Binding-site contacts:
Ligand atom C20 contacts residue MET225 of chain 1.PA at 3.6 Å (hydrophobic).
Ligand atom C12 contacts residue PHE224 of chain 1.PA at 3.7 Å (hydrophobic).
Ligand atom C20 contacts residue ALA52 of chain 1.PA at 3.8 Å (hydrophobic).
Ligand atom CM2 contacts residue ASP47 of chain 1.C at 3.3 Å.
Ligand atom C16 contacts residue ASP51 of chain 1.PA at 3.6 Å.
Ligand atom C27 contacts residue LEU14 of chain 1.PA at 4.0 Å (hydrophobic).
Ligand atom O4 contacts residue ARG274 of chain 1.PA at 3.8 Å.
Ligand atom C15 contacts residue PHE224 of chain 1.PA at 3.6 Å (hydrophobic).
Ligand atom CM5 contacts residue ARG54 of chain 1.C at 3.9 Å.
Ligand atom C8 contacts residue PHE224 of chain 1.PA at 3.4 Å (hydrophobic).
Ligand atom C11 contacts residue PHE224 of chain 1.PA at 3.9 Å (hydrophobic).
Ligand atom C19 contacts residue ALA52 of chain 1.PA at 3.6 Å (hydrophobic).
Ligand atom C31 contacts residue ILE11 of chain 1.PA at 4.0 Å (hydrophobic).
Ligand atom C21 contacts residue ALA18 of chain 1.PA at 3.9 Å (hydrophobic).
Ligand atom C28 contacts residue LEU14 of chain 1.PA at 3.6 Å (hydrophobic).
Ligand atom C7 contacts residue PHE224 of chain 1.PA at 4.0 Å (hydrophobic).
Ligand atom C5 contacts residue ARG274 of chain 1.PA at 3.4 Å.
Ligand atom C15 contacts residue LEU55 of chain 1.PA at 3.8 Å (hydrophobic).
Ligand atom C13 contacts residue THR21 of chain 1.PA at 3.9 Å.
Ligand atom C10 contacts residue VAL52 of chain 1.C at 3.7 Å (hydrophobic).
Ligand atom C13 contacts residue ASP51 of chain 1.PA at 3.5 Å.
Ligand atom C15 contacts residue TRP23 of chain 1.C at 3.7 Å (hydrophobic).
Ligand atom CM5 contacts residue ARG274 of chain 1.PA at 4.0 Å.
Ligand atom C7 contacts residue TYR228 of chain 1.PA at 4.0 Å (hydrophobic).
Ligand atom C3 contacts residue ARG274 of chain 1.PA at 3.8 Å.
Ligand atom CM3 contacts residue MET164 of chain 1.P at 3.7 Å (hydrophobic).
Ligand atom C6 contacts residue ARG274 of chain 1.PA at 3.7 Å.
Ligand atom C22 contacts residue MET225 of chain 1.PA at 3.7 Å (hydrophobic).
Ligand atom C21 contacts residue MET225 of chain 1.PA at 3.5 Å (hydrophobic).
Ligand atom C11 contacts residue ARG25 of chain 1.PA at 3.8 Å.
Ligand atom C23 contacts residue ALA52 of chain 1.PA at 3.5 Å (hydrophobic).
Ligand atom C1 contacts residue ARG274 of chain 1.PA at 4.0 Å.
Ligand atom C9 contacts residue ARG25 of chain 1.PA at 3.9 Å.
Ligand atom C4 contacts residue ARG274 of chain 1.PA at 3.4 Å.
Ligand atom C30 contacts residue LEU14 of chain 1.PA at 4.0 Å (hydrophobic).
Ligand atom C27 contacts residue LEU15 of chain 1.PA at 3.5 Å (hydrophobic).
Ligand atom C26 contacts residue LEU14 of chain 1.PA at 3.7 Å (hydrophobic).
Ligand atom O1 contacts residue ARG25 of chain 1.PA at 3.2 Å.
Ligand atom C14 contacts residue PHE224 of chain 1.PA at 3.8 Å (hydrophobic).
Ligand atom C2 contacts residue ARG274 of chain 1.PA at 4.0 Å.

Sequence of chain 1.C:
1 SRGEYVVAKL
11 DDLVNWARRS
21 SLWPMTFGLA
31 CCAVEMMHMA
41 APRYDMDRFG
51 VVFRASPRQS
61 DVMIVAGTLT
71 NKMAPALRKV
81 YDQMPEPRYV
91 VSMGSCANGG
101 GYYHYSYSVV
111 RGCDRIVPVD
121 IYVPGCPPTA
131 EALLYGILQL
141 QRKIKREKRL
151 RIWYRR

Sequence of chain 1.PA:
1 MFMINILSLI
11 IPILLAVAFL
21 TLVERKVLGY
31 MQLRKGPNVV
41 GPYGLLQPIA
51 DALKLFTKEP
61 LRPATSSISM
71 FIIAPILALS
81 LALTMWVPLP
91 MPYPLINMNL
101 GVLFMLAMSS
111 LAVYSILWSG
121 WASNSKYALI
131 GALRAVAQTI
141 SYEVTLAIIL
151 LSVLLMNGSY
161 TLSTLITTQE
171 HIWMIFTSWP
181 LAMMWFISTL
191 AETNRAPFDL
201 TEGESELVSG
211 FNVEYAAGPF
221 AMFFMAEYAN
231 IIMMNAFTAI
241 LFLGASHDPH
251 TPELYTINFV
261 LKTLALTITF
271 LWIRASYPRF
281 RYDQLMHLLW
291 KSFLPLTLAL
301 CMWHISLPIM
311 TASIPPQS

The protein below binds the small molecule below.
Small molecule (SMILES): COC1=C(OC)C(=O)C(C/C=C(/C)CCC=C(C)CC/C=C(/C)CC/C=C(\C)CC/C=C(\C)CC/C=C(\C)CC/C=C(/C)CCC=C(C)CCC=C(C)CCC=C(C)C)=C(C)C1=O

Sequence of chain 1.P:
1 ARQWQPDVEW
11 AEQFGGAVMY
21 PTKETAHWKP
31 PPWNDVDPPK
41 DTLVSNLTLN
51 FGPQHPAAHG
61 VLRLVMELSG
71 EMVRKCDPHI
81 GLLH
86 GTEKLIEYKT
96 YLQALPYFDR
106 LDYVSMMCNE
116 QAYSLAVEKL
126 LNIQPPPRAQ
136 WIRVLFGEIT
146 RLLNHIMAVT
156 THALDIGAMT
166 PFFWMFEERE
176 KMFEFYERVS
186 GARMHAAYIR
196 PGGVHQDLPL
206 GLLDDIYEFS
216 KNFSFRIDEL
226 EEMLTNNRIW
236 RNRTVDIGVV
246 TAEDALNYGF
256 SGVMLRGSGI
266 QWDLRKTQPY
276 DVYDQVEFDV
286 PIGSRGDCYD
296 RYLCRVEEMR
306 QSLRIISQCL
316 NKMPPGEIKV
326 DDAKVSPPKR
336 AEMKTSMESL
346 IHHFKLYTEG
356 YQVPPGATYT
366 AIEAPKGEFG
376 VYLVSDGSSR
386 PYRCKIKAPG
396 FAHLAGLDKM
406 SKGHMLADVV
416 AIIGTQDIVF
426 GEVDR